Binding-site contacts:
Ligand atom C11 contacts residue ARG19 of chain 1.H at 3.4 Å.
Ligand atom O13 contacts residue GLY168 of chain 1.H at 3.7 Å.
Ligand atom C5 contacts residue ALA49 of chain 1.H at 3.6 Å (hydrophobic).
Ligand atom C11 contacts residue THR1 of chain 1.H at 2.5 Å.
Ligand atom C12 contacts residue THR1 of chain 1.H at 2.5 Å.
Ligand atom O49 contacts residue SER20 of chain 1.H at 3.1 Å (h-bond).
Ligand atom N22 contacts residue GLY47 of chain 1.H at 2.9 Å (h-bond).
Ligand atom O13 contacts residue THR21 of chain 1.H at 3.2 Å (h-bond).
Ligand atom C10 contacts residue THR1 of chain 1.H at 1.5 Å.
Ligand atom C4 contacts residue ALA49 of chain 1.H at 3.5 Å (hydrophobic).
Ligand atom C4 contacts residue CYS31 of chain 1.H at 3.6 Å (hydrophobic).
Ligand atom N25 contacts residue THR21 of chain 1.H at 2.9 Å (h-bond).
Ligand atom O13 contacts residue THR1 of chain 1.H at 3.1 Å (h-bond).
Ligand atom C9 contacts residue THR1 of chain 1.H at 1.4 Å.
Ligand atom C8 contacts residue GLY47 of chain 1.H at 3.7 Å.
Ligand atom C26 contacts residue THR21 of chain 1.H at 3.8 Å.
Ligand atom C7 contacts residue GLY47 of chain 1.H at 3.5 Å.
Ligand atom N28 contacts residue ASP125 of chain 1.I at 3.1 Å (salt-bridge).
Ligand atom C1 contacts residue THR52 of chain 1.H at 3.8 Å.
Ligand atom C23 contacts residue GLY47 of chain 1.H at 3.7 Å.
Ligand atom C10 contacts residue GLY168 of chain 1.H at 3.6 Å.
Ligand atom C6 contacts residue THR1 of chain 1.H at 3.6 Å.
Ligand atom C8 contacts residue THR1 of chain 1.H at 2.4 Å.
Ligand atom O21 contacts residue GLY47 of chain 1.H at 3.0 Å (h-bond).
Ligand atom N22 contacts residue THR1 of chain 1.H at 3.6 Å.
Ligand atom C32 contacts residue THR48 of chain 1.H at 3.7 Å.
Ligand atom C27 contacts residue THR21 of chain 1.H at 3.6 Å.
Ligand atom O49 contacts residue THR21 of chain 1.H at 3.1 Å (h-bond).
Ligand atom C33 contacts residue THR48 of chain 1.H at 3.5 Å.
Ligand atom C42 contacts residue GLY47 of chain 1.H at 3.6 Å.
Ligand atom C2 contacts residue THR52 of chain 1.H at 3.6 Å.
Ligand atom O37 contacts residue GLN22 of chain 1.H at 3.5 Å (h-bond).
Ligand atom O21 contacts residue THR1 of chain 1.H at 2.3 Å (h-bond).
Ligand atom C1 contacts residue GLY45 of chain 1.H at 3.4 Å.
Ligand atom O39 contacts residue ALA49 of chain 1.H at 3.1 Å (h-bond).
Ligand atom C11 contacts residue GLY168 of chain 1.H at 3.1 Å.
Ligand atom C30 contacts residue ASP125 of chain 1.I at 3.7 Å.
Ligand atom C36 contacts residue LEU126 of chain 1.I at 3.6 Å (hydrophobic).
Ligand atom C7 contacts residue THR1 of chain 1.H at 2.6 Å.
Ligand atom C24 contacts residue GLY47 of chain 1.H at 3.5 Å.

Sequence of chain 1.I:
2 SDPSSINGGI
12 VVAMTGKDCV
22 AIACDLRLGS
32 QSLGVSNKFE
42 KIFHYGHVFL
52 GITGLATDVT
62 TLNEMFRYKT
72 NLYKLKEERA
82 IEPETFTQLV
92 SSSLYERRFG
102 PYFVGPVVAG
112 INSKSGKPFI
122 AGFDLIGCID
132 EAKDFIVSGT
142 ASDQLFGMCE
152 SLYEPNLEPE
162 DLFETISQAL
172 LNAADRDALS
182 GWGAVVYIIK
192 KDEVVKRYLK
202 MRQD

A small-molecule ligand and the protein it binds are described below.
Small molecule (SMILES): COc1ccc(C[C@H](NC(=O)[C@H](C)NC(=O)CN2CCOCC2)C(=O)N[C@@H](Cc2ccccc2)[C@@H](O)[C@H](C)CO)cc1

Sequence of chain 1.H:
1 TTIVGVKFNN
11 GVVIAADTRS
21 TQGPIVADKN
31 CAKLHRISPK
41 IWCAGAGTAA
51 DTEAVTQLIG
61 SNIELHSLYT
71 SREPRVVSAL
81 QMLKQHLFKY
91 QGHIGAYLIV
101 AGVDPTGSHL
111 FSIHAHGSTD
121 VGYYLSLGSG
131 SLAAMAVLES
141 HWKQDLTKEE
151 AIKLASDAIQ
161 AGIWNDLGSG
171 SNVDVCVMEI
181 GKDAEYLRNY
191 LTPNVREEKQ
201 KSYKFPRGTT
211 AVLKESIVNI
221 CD